Sequence of chain 1.F:
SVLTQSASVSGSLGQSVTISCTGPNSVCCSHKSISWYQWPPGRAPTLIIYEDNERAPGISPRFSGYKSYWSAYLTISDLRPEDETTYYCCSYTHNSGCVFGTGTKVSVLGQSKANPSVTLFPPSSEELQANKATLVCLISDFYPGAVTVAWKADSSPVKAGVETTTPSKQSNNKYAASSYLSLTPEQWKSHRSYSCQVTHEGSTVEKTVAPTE

Sequence of chain 1.A:
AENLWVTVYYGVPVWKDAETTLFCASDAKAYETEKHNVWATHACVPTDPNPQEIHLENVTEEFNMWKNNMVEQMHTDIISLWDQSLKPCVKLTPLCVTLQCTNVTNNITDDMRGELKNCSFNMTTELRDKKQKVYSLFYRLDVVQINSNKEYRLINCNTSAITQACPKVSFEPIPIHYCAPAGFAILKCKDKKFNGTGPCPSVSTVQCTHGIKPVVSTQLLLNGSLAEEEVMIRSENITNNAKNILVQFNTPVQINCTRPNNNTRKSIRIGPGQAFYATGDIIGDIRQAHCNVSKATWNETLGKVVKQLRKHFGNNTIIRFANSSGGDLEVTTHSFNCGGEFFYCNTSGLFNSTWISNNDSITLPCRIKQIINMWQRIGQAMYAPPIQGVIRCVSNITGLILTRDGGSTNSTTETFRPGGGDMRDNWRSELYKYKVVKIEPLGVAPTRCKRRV

Binding-site contacts:
Ligand atom O7 contacts residue ASN58 of chain 1.A at 2.7 Å (h-bond).
Ligand atom C6 contacts residue ASN30 of chain 1.E at 3.3 Å.
Ligand atom O5 contacts residue ASN58 of chain 1.A at 2.3 Å (h-bond).
Ligand atom C8 contacts residue ARG110 of chain 1.E at 3.3 Å.
Ligand atom O7 contacts residue SER52 of chain 1.E at 2.8 Å (h-bond).
Ligand atom C6 contacts residue ASN96 of chain 1.F at 3.4 Å.
Ligand atom C1 contacts residue ASN58 of chain 1.A at 1.4 Å.
Ligand atom N2 contacts residue HIS33 of chain 1.E at 3.5 Å (h-bond).
Ligand atom C8 contacts residue SER17 of chain 1.B at 3.3 Å.
Ligand atom O7 contacts residue HIS33 of chain 1.E at 3.2 Å (h-bond).
Ligand atom C2 contacts residue ASN96 of chain 1.F at 3.2 Å.
Ligand atom C1 contacts residue ASN59 of chain 1.E at 3.3 Å.
Ligand atom O6 contacts residue ASN96 of chain 1.F at 3.0 Å (h-bond).
Ligand atom C2 contacts residue GLY112 of chain 1.E at 3.4 Å.
Ligand atom C7 contacts residue HIS33 of chain 1.E at 3.1 Å.
Ligand atom C4 contacts residue ASP57 of chain 1.E at 3.4 Å.
Ligand atom O6 contacts residue LYS58 of chain 1.E at 2.8 Å (salt-bridge).
Ligand atom N2 contacts residue ASN58 of chain 1.A at 2.9 Å (h-bond).
Ligand atom C2 contacts residue ASN58 of chain 1.A at 2.5 Å.
Ligand atom O5 contacts residue ARG110 of chain 1.E at 3.1 Å (salt-bridge).
Ligand atom C6 contacts residue ASP111 of chain 1.E at 3.2 Å.
Ligand atom O2 contacts residue GLY112 of chain 1.E at 3.0 Å (h-bond).
Ligand atom O3 contacts residue HIS33 of chain 1.E at 3.2 Å (h-bond).
Ligand atom O2 contacts residue THR115 of chain 1.E at 3.3 Å.
Ligand atom O6 contacts residue PHE31 of chain 1.E at 3.2 Å.
Ligand atom O6 contacts residue ARG110 of chain 1.E at 3.1 Å.
Ligand atom C3 contacts residue ASP57 of chain 1.E at 3.5 Å.
Ligand atom O6 contacts residue ASP111 of chain 1.E at 2.7 Å (salt-bridge).
Ligand atom O7 contacts residue SER17 of chain 1.B at 2.5 Å (h-bond).
Ligand atom O6 contacts residue ASP111 of chain 1.E at 2.9 Å (salt-bridge).
Ligand atom C7 contacts residue SER17 of chain 1.B at 3.1 Å.
Ligand atom N2 contacts residue SER52 of chain 1.E at 3.4 Å (h-bond).
Ligand atom C5 contacts residue GLY112 of chain 1.E at 3.4 Å.
Ligand atom O5 contacts residue ASN59 of chain 1.E at 2.8 Å (h-bond).
Ligand atom O4 contacts residue ASP57 of chain 1.E at 2.5 Å (salt-bridge).
Ligand atom O2 contacts residue ASN96 of chain 1.F at 3.3 Å (h-bond).
Ligand atom C5 contacts residue ARG110 of chain 1.E at 3.3 Å.
Ligand atom C1 contacts residue ASN96 of chain 1.F at 3.5 Å.
Ligand atom O5 contacts residue ASN96 of chain 1.F at 2.9 Å (h-bond).
Ligand atom C7 contacts residue ASN58 of chain 1.A at 3.0 Å.

Sequence of chain 1.E:
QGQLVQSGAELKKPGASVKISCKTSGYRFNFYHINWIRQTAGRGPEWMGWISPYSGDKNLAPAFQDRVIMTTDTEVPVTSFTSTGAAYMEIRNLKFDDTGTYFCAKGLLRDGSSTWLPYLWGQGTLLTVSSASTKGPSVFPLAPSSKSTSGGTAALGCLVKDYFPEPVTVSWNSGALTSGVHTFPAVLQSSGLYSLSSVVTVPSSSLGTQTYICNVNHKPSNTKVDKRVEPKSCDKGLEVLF

Sequence of chain 1.B:
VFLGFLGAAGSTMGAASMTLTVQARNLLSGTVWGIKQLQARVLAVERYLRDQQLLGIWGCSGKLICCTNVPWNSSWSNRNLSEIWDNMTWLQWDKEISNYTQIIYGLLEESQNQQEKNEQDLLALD

The small molecule below binds the protein below.
Small molecule (SMILES): CC(=O)N[C@H]1[C@H](O[C@H]2[C@H](O)[C@@H](NC(C)=O)CO[C@@H]2CO)O[C@H](CO)[C@@H](O[C@@H]2O[C@H](CO[C@H]3O[C@H](CO[C@H]4O[C@H](CO)[C@@H](O)[C@H](O)[C@@H]4O)[C@@H](O)[C@H](O[C@H]4O[C@H](CO)[C@@H](O)[C@H](O)[C@@H]4O)[C@@H]3O)[C@@H](O)[C@H](O[C@H]3O[C@H](CO)[C@@H](O)[C@H](O)[C@@H]3O)[C@@H]2O)[C@@H]1O